Sequence of chain 1.E:
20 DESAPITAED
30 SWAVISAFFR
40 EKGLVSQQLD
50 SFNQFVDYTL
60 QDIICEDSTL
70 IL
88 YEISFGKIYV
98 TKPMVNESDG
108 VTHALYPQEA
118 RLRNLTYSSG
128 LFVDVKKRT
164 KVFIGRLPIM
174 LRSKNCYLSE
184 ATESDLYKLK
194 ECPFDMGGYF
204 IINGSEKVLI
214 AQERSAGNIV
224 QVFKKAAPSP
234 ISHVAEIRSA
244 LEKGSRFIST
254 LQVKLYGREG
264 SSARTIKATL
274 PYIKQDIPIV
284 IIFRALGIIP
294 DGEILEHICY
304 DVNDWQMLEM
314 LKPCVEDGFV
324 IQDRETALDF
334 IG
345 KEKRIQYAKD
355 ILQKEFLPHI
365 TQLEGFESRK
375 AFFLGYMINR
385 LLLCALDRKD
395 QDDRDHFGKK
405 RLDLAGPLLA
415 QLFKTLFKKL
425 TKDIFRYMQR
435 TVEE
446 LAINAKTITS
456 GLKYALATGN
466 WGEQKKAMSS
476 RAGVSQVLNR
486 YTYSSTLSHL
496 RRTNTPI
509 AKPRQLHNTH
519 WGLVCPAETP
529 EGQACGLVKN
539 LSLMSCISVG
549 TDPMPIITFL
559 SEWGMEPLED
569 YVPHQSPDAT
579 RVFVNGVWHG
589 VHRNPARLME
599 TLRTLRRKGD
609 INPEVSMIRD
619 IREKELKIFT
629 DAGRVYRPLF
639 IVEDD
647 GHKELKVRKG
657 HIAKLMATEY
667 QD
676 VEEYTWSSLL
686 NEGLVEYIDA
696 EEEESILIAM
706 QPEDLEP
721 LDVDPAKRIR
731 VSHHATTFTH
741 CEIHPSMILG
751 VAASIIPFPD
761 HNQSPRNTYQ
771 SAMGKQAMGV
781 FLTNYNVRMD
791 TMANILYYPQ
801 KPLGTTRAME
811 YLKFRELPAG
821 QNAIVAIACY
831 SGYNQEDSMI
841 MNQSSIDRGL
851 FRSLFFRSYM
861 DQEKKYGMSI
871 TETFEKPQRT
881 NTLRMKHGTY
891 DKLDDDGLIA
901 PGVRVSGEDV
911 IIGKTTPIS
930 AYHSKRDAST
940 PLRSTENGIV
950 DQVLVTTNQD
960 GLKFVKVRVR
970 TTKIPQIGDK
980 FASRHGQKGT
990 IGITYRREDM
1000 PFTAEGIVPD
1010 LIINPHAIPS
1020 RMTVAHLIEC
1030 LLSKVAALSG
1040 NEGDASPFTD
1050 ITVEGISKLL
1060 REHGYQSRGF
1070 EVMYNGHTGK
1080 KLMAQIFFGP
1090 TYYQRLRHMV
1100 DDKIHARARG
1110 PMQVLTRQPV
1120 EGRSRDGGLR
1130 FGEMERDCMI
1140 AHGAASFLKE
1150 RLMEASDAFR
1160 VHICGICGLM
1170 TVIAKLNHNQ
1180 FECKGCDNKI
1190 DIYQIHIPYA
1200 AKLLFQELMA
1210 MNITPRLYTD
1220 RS

Sequence of chain 1.D:
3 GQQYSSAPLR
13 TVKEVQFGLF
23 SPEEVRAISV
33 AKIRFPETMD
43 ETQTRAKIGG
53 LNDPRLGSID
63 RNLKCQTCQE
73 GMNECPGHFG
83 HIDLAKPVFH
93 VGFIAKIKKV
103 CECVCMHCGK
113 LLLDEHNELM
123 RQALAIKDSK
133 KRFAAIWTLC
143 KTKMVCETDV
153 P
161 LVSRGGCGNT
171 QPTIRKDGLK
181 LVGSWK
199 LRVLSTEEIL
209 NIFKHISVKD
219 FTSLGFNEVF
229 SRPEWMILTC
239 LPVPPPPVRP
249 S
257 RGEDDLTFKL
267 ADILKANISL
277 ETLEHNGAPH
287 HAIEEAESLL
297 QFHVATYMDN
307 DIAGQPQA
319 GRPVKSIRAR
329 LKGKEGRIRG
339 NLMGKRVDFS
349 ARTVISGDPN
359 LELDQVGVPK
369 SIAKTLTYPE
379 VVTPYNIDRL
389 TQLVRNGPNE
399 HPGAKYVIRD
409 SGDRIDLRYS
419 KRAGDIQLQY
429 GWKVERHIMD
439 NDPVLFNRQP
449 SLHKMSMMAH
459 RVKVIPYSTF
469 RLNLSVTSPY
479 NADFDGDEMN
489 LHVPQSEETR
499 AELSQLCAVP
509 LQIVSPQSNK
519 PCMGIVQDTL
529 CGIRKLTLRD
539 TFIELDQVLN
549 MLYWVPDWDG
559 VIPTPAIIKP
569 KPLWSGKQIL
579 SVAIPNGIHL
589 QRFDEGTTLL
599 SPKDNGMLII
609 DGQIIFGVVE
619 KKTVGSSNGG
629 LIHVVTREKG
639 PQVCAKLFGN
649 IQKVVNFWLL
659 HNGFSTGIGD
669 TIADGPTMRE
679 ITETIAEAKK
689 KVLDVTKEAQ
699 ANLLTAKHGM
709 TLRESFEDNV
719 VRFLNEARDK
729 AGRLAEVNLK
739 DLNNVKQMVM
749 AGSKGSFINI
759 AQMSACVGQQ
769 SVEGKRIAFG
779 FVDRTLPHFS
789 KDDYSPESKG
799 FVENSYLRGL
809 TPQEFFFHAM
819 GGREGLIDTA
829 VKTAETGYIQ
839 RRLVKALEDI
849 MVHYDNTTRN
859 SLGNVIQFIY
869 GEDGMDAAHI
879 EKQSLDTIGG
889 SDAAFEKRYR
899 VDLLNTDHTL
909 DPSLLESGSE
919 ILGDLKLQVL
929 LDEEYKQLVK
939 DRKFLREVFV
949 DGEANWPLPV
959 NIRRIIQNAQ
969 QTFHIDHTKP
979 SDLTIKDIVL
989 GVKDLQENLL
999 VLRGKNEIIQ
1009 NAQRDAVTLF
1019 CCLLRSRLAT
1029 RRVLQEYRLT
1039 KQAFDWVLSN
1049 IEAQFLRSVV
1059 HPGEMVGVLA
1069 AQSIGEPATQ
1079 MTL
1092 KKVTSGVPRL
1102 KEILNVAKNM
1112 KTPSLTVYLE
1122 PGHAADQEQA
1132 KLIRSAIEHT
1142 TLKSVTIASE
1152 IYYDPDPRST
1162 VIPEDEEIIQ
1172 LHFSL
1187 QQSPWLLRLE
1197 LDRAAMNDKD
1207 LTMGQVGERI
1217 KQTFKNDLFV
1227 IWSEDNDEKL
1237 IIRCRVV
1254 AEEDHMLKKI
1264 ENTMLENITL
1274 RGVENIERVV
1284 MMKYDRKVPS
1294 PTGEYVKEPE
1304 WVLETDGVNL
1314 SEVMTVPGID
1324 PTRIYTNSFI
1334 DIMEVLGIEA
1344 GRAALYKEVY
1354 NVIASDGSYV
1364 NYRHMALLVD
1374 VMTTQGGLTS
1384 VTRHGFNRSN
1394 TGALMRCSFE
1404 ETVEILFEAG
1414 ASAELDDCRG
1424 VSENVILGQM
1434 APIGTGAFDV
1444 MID

Binding-site contacts:
Ligand atom C4 contacts residue LYS752 of chain 1.D at 3.7 Å.
Ligand atom O2' contacts residue SER1019 of chain 1.E at 3.6 Å.
Ligand atom N3 contacts residue LYS752 of chain 1.D at 3.7 Å.
Ligand atom O2' contacts residue ARG1020 of chain 1.E at 2.5 Å (salt-bridge).
Ligand atom C3' contacts residue SER1019 of chain 1.E at 4.0 Å.
Ligand atom N9 contacts residue SER1019 of chain 1.E at 3.9 Å.
Ligand atom C8 contacts residue SER1019 of chain 1.E at 3.2 Å.
Ligand atom C2' contacts residue SER1019 of chain 1.E at 3.2 Å.
Ligand atom O2' contacts residue LYS752 of chain 1.D at 3.4 Å (salt-bridge).
Ligand atom O3B contacts residue G9 of chain 1.A at 4.5 Å.
Ligand atom C2' contacts residue ARG1020 of chain 1.E at 3.7 Å.
Ligand atom O3' contacts residue ARG766 of chain 1.E at 4.1 Å.
Ligand atom C4' contacts residue ARG1020 of chain 1.E at 4.2 Å.
Ligand atom O2G contacts residue ARG446 of chain 1.D at 4.1 Å.
Ligand atom N7 contacts residue SER1019 of chain 1.E at 4.2 Å.
Ligand atom C8 contacts residue LYS752 of chain 1.D at 4.4 Å.
Ligand atom O2B contacts residue G9 of chain 1.A at 3.5 Å (h-bond).
Ligand atom O2A contacts residue ARG766 of chain 1.E at 4.1 Å.
Ligand atom C1' contacts residue LYS752 of chain 1.D at 3.3 Å.
Ligand atom O3' contacts residue ARG1020 of chain 1.E at 3.1 Å (salt-bridge).
Ligand atom O2B contacts residue MG1 of chain 1.P at 4.0 Å.
Ligand atom O2G contacts residue ASN479 of chain 1.D at 3.5 Å (h-bond).
Ligand atom C1' contacts residue SER1019 of chain 1.E at 4.1 Å.
Ligand atom C3' contacts residue ARG1020 of chain 1.E at 3.9 Å.
Ligand atom N9 contacts residue LYS752 of chain 1.D at 3.6 Å (salt-bridge).
Ligand atom O3' contacts residue SER1019 of chain 1.E at 4.2 Å.
Ligand atom O2A contacts residue TYR769 of chain 1.E at 4.0 Å.
Ligand atom O3G contacts residue ASN479 of chain 1.D at 4.3 Å.
Ligand atom C2' contacts residue LYS752 of chain 1.D at 3.7 Å.

This protein binds this small molecule.
Small molecule (SMILES): Nc1ncnc2c1ncn2[C@@H]1O[C@H](CO[P](=O)(O)C[P](=O)(O)OP(=O)(O)O)[C@@H](O)[C@H]1O